Sequence of chain 40.C:
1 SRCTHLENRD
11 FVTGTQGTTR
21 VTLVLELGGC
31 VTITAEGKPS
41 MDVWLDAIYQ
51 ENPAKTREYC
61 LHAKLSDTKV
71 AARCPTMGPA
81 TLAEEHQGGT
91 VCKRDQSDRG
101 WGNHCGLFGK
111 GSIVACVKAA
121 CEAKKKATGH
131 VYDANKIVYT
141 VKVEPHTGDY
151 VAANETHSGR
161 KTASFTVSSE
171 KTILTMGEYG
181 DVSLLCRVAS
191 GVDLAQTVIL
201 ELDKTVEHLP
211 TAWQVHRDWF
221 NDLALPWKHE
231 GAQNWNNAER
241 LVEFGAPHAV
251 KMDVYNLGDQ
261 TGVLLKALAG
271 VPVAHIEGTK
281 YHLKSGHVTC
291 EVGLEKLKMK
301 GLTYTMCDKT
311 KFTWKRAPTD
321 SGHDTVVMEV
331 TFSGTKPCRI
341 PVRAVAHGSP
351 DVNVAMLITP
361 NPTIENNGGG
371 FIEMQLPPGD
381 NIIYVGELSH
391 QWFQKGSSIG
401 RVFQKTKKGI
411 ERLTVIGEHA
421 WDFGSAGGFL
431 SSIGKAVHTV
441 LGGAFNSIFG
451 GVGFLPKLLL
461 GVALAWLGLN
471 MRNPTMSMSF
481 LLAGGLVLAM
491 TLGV

Sequence of chain 14.C:
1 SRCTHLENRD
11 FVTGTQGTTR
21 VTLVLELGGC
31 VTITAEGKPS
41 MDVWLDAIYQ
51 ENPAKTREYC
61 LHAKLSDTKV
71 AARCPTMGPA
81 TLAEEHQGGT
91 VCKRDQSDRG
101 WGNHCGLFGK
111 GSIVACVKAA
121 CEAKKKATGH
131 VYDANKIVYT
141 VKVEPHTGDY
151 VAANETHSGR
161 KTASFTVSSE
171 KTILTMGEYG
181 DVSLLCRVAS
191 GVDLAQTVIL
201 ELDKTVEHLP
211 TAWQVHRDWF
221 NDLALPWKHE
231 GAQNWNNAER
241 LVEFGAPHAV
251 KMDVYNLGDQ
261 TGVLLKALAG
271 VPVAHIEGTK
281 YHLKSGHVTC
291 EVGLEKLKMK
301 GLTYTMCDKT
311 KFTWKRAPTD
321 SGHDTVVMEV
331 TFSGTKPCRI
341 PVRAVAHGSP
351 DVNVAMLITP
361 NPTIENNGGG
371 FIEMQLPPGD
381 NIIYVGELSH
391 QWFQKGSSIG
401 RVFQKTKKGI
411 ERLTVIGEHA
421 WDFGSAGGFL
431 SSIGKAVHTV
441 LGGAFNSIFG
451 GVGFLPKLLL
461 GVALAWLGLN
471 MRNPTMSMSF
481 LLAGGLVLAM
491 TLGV

Binding-site contacts:
Ligand atom C1 contacts residue ASN154 of chain 40.C at 1.4 Å.
Ligand atom O5 contacts residue ASN154 of chain 40.C at 2.4 Å (h-bond).
Ligand atom C1 contacts residue HIS104 of chain 14.C at 4.3 Å.
Ligand atom O5 contacts residue HIS104 of chain 14.C at 2.9 Å.
Ligand atom C7 contacts residue ASN154 of chain 40.C at 3.4 Å.
Ligand atom C5 contacts residue HIS104 of chain 14.C at 3.1 Å.
Ligand atom O6 contacts residue HIS104 of chain 14.C at 4.4 Å.
Ligand atom C8 contacts residue GLU155 of chain 40.C at 3.6 Å.
Ligand atom C3 contacts residue ASN154 of chain 40.C at 3.8 Å.
Ligand atom C5 contacts residue ASN154 of chain 40.C at 4.3 Å.
Ligand atom C8 contacts residue ASN154 of chain 40.C at 3.6 Å.
Ligand atom C2 contacts residue ASN154 of chain 40.C at 2.4 Å.
Ligand atom O7 contacts residue ASN154 of chain 40.C at 3.2 Å (h-bond).
Ligand atom C7 contacts residue GLU155 of chain 40.C at 4.2 Å.
Ligand atom C8 contacts residue HIS104 of chain 14.C at 3.9 Å.
Ligand atom C5 contacts residue ASN154 of chain 40.C at 3.7 Å.
Ligand atom O5 contacts residue HIS104 of chain 14.C at 4.0 Å.
Ligand atom C6 contacts residue HIS104 of chain 14.C at 3.3 Å.
Ligand atom C4 contacts residue ASN154 of chain 40.C at 4.3 Å.
Ligand atom C6 contacts residue ASN154 of chain 40.C at 3.8 Å.
Ligand atom C1 contacts residue HIS104 of chain 14.C at 3.6 Å.
Ligand atom O7 contacts residue GLU155 of chain 40.C at 3.8 Å.
Ligand atom N2 contacts residue ASN154 of chain 40.C at 2.8 Å (h-bond).

A protein and the small-molecule ligand that binds it are described below.
Small molecule (SMILES): CC(=O)N[C@H]1[C@H](O[C@H]2[C@H](O)[C@@H](NC(C)=O)CO[C@@H]2CO[C@@H]2O[C@@H](C)[C@@H](O)[C@@H](O)[C@@H]2O)O[C@H](CO)[C@@H](O)[C@@H]1O